This small molecule binds to this protein.
Small molecule (SMILES): O=P(O)(O)OC[C@H]1O[C@](O)(CO)[C@@H](O)[C@@H]1O

Sequence of chain 1.A:
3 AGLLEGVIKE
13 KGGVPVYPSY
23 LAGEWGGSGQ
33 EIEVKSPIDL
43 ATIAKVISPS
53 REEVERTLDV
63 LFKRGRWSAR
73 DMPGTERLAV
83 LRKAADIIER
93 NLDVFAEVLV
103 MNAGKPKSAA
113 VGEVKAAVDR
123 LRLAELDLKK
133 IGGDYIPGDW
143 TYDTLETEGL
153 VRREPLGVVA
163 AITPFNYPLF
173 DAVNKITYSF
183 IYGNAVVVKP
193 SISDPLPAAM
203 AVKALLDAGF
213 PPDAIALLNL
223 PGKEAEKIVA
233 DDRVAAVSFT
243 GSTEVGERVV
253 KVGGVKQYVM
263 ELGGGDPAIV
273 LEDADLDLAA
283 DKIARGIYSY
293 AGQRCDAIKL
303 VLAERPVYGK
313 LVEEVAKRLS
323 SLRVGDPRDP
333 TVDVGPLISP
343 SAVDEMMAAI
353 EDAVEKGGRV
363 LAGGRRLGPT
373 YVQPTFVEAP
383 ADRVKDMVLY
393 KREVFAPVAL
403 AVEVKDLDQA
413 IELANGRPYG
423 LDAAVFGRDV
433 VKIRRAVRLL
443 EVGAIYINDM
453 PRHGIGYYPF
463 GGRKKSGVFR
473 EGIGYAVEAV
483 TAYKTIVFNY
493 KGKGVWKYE

Binding-site contacts:
Ligand atom O6 contacts residue ARG72 of chain 1.A at 4.0 Å.
Ligand atom C3 contacts residue TRP142 of chain 3.A at 3.8 Å (hydrophobic).
Ligand atom O4 contacts residue TRP142 of chain 3.A at 4.0 Å.
Ligand atom P contacts residue ARG72 of chain 1.A at 3.6 Å.
Ligand atom C4 contacts residue ARG79 of chain 1.A at 4.0 Å.
Ligand atom O5 contacts residue ARG154 of chain 1.A at 4.1 Å.
Ligand atom O6 contacts residue ARG154 of chain 1.A at 3.8 Å.
Ligand atom P contacts residue TRP498 of chain 3.A at 3.8 Å.
Ligand atom O2 contacts residue PRO139 of chain 3.A at 3.7 Å.
Ligand atom C3 contacts residue ILE133 of chain 1.A at 3.8 Å (hydrophobic).
Ligand atom C3 contacts residue ASP141 of chain 3.A at 3.6 Å.
Ligand atom O1 contacts residue TYR184 of chain 1.A at 3.1 Å (h-bond).
Ligand atom O1P contacts residue ARG154 of chain 1.A at 3.4 Å (salt-bridge).
Ligand atom O2 contacts residue ARG155 of chain 1.A at 3.7 Å.
Ligand atom O4 contacts residue ARG79 of chain 1.A at 2.7 Å (salt-bridge).
Ligand atom O2P contacts residue ARG72 of chain 1.A at 2.4 Å (salt-bridge).
Ligand atom O1P contacts residue TRP498 of chain 3.A at 2.8 Å (h-bond).
Ligand atom O1 contacts residue PRO157 of chain 1.A at 4.2 Å.
Ligand atom C2 contacts residue ARG155 of chain 1.A at 4.0 Å.
Ligand atom O2P contacts residue ARG154 of chain 1.A at 3.7 Å.
Ligand atom O2 contacts residue ARG154 of chain 1.A at 3.5 Å (salt-bridge).
Ligand atom O1P contacts residue ARG440 of chain 2.A at 3.7 Å.
Ligand atom O3 contacts residue TRP142 of chain 3.A at 3.1 Å (h-bond).
Ligand atom P contacts residue ARG440 of chain 2.A at 3.6 Å.
Ligand atom O3 contacts residue PRO139 of chain 3.A at 3.1 Å.
Ligand atom O3 contacts residue ASP141 of chain 3.A at 2.8 Å (salt-bridge).
Ligand atom C2 contacts residue ILE133 of chain 1.A at 4.2 Å (hydrophobic).
Ligand atom C1 contacts residue ILE133 of chain 1.A at 3.4 Å (hydrophobic).
Ligand atom C4 contacts residue ASP141 of chain 3.A at 3.1 Å.
Ligand atom O2P contacts residue ARG440 of chain 2.A at 3.9 Å.
Ligand atom P contacts residue ARG154 of chain 1.A at 3.9 Å.
Ligand atom O4 contacts residue ASP141 of chain 3.A at 2.7 Å (salt-bridge).
Ligand atom C1 contacts residue ARG155 of chain 1.A at 3.8 Å.
Ligand atom O5 contacts residue ARG155 of chain 1.A at 3.9 Å.
Ligand atom O3 contacts residue ILE133 of chain 1.A at 3.9 Å.
Ligand atom O3P contacts residue ARG440 of chain 2.A at 2.6 Å (salt-bridge).
Ligand atom O1 contacts residue ARG155 of chain 1.A at 3.9 Å.
Ligand atom O3P contacts residue ARG72 of chain 1.A at 3.1 Å (salt-bridge).
Ligand atom O2P contacts residue GLU156 of chain 1.A at 3.5 Å (salt-bridge).
Ligand atom O3P contacts residue TRP498 of chain 3.A at 3.6 Å (h-bond).

Sequence of chain 2.A:
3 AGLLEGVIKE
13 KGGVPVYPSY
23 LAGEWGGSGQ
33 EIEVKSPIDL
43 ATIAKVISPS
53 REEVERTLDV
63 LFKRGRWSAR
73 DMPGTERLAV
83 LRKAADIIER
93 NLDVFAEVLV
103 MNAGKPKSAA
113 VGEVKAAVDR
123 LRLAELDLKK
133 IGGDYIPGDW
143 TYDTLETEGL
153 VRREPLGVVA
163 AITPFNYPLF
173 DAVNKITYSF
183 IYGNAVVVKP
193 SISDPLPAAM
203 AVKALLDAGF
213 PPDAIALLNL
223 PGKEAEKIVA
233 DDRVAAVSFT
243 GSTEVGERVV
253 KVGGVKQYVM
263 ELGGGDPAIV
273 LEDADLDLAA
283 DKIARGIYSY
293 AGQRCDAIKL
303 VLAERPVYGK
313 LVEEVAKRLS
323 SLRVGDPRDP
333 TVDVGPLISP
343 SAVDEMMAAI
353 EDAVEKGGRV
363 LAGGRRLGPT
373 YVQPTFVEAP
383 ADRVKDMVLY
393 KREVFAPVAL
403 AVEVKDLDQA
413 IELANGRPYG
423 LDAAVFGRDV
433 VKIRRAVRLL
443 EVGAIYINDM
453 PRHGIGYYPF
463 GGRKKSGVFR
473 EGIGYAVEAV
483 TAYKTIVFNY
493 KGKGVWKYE

Sequence of chain 3.A:
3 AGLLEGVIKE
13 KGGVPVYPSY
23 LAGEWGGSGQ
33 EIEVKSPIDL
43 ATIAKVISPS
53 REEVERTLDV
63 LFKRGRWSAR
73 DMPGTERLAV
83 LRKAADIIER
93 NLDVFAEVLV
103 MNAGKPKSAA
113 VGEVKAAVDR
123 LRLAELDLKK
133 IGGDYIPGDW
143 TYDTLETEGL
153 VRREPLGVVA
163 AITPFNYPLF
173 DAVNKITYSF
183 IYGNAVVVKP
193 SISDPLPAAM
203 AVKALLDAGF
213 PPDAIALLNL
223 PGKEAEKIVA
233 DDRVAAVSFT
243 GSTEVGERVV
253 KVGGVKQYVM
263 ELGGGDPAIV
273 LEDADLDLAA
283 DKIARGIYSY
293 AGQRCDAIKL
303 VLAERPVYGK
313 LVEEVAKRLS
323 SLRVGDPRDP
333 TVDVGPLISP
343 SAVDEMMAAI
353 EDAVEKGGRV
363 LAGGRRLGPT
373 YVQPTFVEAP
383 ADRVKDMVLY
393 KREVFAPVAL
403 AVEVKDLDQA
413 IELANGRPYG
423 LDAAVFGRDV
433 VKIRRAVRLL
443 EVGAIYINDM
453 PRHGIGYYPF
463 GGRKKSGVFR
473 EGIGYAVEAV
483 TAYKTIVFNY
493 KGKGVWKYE